Sequence of chain 1.A:
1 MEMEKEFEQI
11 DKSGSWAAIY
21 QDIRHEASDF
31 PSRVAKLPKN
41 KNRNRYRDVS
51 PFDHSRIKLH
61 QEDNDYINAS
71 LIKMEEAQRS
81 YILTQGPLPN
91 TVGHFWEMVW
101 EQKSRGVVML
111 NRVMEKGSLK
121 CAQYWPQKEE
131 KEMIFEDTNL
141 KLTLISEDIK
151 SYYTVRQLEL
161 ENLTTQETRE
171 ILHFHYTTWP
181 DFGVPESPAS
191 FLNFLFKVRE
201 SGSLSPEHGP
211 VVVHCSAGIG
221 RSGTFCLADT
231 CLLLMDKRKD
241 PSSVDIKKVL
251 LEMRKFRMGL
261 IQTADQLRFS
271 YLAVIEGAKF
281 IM

Binding-site contacts:
Ligand atom C03 contacts residue GLN78 of chain 1.A at 4.2 Å.
Ligand atom C01 contacts residue LEU233 of chain 1.A at 4.5 Å (hydrophobic).
Ligand atom N02 contacts residue LEU233 of chain 1.A at 4.3 Å.
Ligand atom N02 contacts residue LYS237 of chain 1.A at 3.6 Å.
Ligand atom C01 contacts residue GLU76 of chain 1.A at 4.4 Å.
Ligand atom N04 contacts residue LYS237 of chain 1.A at 3.5 Å.
Ligand atom C03 contacts residue LYS237 of chain 1.A at 4.0 Å.
Ligand atom C01 contacts residue GLN78 of chain 1.A at 4.1 Å.
Ligand atom C01 contacts residue ALA77 of chain 1.A at 3.0 Å (hydrophobic).
Ligand atom C01 contacts residue LYS237 of chain 1.A at 2.4 Å.
Ligand atom N02 contacts residue GLN78 of chain 1.A at 4.0 Å.
Ligand atom C03 contacts residue ALA77 of chain 1.A at 4.2 Å (hydrophobic).
Ligand atom N02 contacts residue ALA77 of chain 1.A at 3.1 Å (h-bond).

This small molecule binds to this protein.
Small molecule (SMILES): CNc1ncccn1